Sequence of chain 1.B:
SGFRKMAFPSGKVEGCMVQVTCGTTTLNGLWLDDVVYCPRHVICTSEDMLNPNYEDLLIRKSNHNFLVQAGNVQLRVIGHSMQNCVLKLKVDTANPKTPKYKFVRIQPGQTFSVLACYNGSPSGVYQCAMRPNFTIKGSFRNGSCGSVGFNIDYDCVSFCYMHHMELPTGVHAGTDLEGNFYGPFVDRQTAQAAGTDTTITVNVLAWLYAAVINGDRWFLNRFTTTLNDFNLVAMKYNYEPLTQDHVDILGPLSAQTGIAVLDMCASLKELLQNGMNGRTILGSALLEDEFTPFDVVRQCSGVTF

This small molecule binds to this protein.
Small molecule (SMILES): COc1cccc2[nH]c(C(=O)N[C@@H](CC(C)C)C(=O)N[C@@H](C[C@@H]3CCNC3=O)[C@H](O)CO)cc12

Binding-site contacts:
Ligand atom C36 contacts residue CYS145 of chain 1.B at 2.8 Å (hydrophobic).
Ligand atom O35 contacts residue SER144 of chain 1.B at 3.4 Å (h-bond).
Ligand atom C4 contacts residue ALA191 of chain 1.B at 3.5 Å (hydrophobic).
Ligand atom O13 contacts residue MET165 of chain 1.B at 3.2 Å.
Ligand atom N31 contacts residue PHE140 of chain 1.B at 3.1 Å (h-bond).
Ligand atom O33 contacts residue HIS172 of chain 1.B at 3.4 Å.
Ligand atom C30 contacts residue ARG141 of chain 1.B at 3.5 Å.
Ligand atom C9 contacts residue GLU166 of chain 1.B at 3.5 Å.
Ligand atom O35 contacts residue CYS145 of chain 1.B at 2.6 Å (h-bond).
Ligand atom C32 contacts residue HIS163 of chain 1.B at 3.5 Å.
Ligand atom O33 contacts residue PHE140 of chain 1.B at 3.2 Å.
Ligand atom N31 contacts residue GLU166 of chain 1.B at 3.4 Å (salt-bridge).
Ligand atom C21 contacts residue HIS164 of chain 1.B at 3.6 Å.
Ligand atom O35 contacts residue GLY143 of chain 1.B at 3.4 Å (h-bond).
Ligand atom C34 contacts residue CYS145 of chain 1.B at 1.8 Å (hydrophobic).
Ligand atom C17 contacts residue GLN189 of chain 1.B at 3.4 Å.
Ligand atom C15 contacts residue HIS164 of chain 1.B at 3.5 Å.
Ligand atom O33 contacts residue HIS163 of chain 1.B at 2.6 Å (h-bond).
Ligand atom N23 contacts residue HIS164 of chain 1.B at 2.9 Å (h-bond).
Ligand atom C3 contacts residue THR190 of chain 1.B at 3.6 Å.
Ligand atom C32 contacts residue GLU166 of chain 1.B at 3.5 Å.
Ligand atom N8 contacts residue GLU166 of chain 1.B at 2.5 Å (salt-bridge).
Ligand atom C19 contacts residue HIS164 of chain 1.B at 3.3 Å.
Ligand atom O37 contacts residue CYS145 of chain 1.B at 3.0 Å (h-bond).
Ligand atom C7 contacts residue GLU166 of chain 1.B at 3.4 Å.
Ligand atom O37 contacts residue HIS41 of chain 1.B at 2.8 Å (h-bond).
Ligand atom C5 contacts residue ALA191 of chain 1.B at 3.6 Å (hydrophobic).
Ligand atom C30 contacts residue ASN142 of chain 1.B at 3.6 Å.
Ligand atom O2 contacts residue THR190 of chain 1.B at 3.4 Å (h-bond).
Ligand atom O22 contacts residue DMS1 of chain 1.G at 3.1 Å (h-bond).
Ligand atom O2 contacts residue GLN189 of chain 1.B at 3.3 Å (h-bond).
Ligand atom C36 contacts residue HIS41 of chain 1.B at 3.5 Å.
Ligand atom C10 contacts residue GLN189 of chain 1.B at 3.5 Å.
Ligand atom C24 contacts residue CYS145 of chain 1.B at 2.6 Å (hydrophobic).
Ligand atom O33 contacts residue GLU166 of chain 1.B at 3.4 Å.
Ligand atom C26 contacts residue CYS145 of chain 1.B at 3.1 Å (hydrophobic).
Ligand atom O13 contacts residue GLU166 of chain 1.B at 2.9 Å (salt-bridge).
Ligand atom N31 contacts residue ARG141 of chain 1.B at 3.6 Å.
Ligand atom N14 contacts residue GLN189 of chain 1.B at 3.2 Å (h-bond).
Ligand atom N23 contacts residue CYS145 of chain 1.B at 2.8 Å (h-bond).

Sequence of chain 1.A:
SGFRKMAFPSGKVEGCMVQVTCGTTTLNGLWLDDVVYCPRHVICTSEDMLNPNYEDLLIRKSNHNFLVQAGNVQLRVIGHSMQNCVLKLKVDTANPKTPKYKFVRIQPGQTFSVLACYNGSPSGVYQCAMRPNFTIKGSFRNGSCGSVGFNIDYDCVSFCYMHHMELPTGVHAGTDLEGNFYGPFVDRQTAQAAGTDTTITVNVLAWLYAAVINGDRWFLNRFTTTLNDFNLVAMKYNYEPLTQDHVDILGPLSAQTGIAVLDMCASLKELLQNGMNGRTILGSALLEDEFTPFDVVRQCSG